Binding-site contacts:
Ligand atom N2 contacts residue ASN1076 of chain 1.A at 2.9 Å (h-bond).
Ligand atom C7 contacts residue ASN1076 of chain 1.A at 3.7 Å.
Ligand atom C8 contacts residue ASN1076 of chain 1.A at 4.3 Å.
Ligand atom C5 contacts residue ALA708 of chain 1.A at 3.7 Å (hydrophobic).
Ligand atom C2 contacts residue ASN1076 of chain 1.A at 2.5 Å.
Ligand atom C1 contacts residue ASN1076 of chain 1.A at 1.4 Å.
Ligand atom O7 contacts residue ASN1076 of chain 1.A at 4.1 Å.
Ligand atom O5 contacts residue ASN1076 of chain 1.A at 2.4 Å (h-bond).
Ligand atom C8 contacts residue GLU1074 of chain 1.A at 3.2 Å.
Ligand atom O5 contacts residue ALA708 of chain 1.A at 4.5 Å.
Ligand atom C5 contacts residue ASN1076 of chain 1.A at 3.7 Å.
Ligand atom C3 contacts residue ASN1076 of chain 1.A at 3.8 Å.
Ligand atom C4 contacts residue ASN1076 of chain 1.A at 4.2 Å.
Ligand atom C8 contacts residue LYS1075 of chain 1.A at 3.9 Å.
Ligand atom C6 contacts residue ALA708 of chain 1.A at 3.8 Å (hydrophobic).

Sequence of chain 1.A:
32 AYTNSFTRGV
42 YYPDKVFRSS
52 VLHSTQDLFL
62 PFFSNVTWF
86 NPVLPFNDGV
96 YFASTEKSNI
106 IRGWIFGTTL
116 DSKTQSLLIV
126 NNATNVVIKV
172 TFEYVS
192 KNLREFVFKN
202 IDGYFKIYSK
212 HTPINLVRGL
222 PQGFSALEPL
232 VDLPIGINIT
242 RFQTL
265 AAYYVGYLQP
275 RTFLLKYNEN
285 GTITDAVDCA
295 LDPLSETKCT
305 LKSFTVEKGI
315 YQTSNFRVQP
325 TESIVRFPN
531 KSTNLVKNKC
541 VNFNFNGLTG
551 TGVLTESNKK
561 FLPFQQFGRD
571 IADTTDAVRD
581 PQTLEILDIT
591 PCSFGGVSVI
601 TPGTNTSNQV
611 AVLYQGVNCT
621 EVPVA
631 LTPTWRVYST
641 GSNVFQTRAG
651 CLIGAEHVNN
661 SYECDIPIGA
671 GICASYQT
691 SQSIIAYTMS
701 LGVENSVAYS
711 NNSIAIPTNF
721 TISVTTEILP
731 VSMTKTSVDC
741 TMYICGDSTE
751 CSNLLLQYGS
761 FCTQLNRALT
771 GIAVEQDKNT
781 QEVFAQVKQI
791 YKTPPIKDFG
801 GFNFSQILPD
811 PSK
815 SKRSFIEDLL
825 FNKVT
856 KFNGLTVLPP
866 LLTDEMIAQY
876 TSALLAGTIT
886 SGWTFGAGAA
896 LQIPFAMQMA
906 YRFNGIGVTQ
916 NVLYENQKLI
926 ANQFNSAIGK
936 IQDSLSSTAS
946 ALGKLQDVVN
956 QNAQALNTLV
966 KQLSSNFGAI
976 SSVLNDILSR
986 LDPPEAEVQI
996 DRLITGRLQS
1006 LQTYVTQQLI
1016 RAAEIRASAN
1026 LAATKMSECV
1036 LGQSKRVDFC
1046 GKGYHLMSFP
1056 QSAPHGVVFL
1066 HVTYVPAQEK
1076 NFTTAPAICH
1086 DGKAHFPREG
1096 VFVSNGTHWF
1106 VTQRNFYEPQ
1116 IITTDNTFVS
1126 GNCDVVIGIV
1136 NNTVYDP

A small-molecule ligand and the protein it binds are described below.
Small molecule (SMILES): CC(=O)N[C@@H]1[C@@H](O)[C@H](O)[C@@H](CO)O[C@H]1O